This protein binds this small molecule.
Small molecule (SMILES): CC(=O)N[C@H]1[C@H](O[C@H]2[C@H](O)[C@@H](NC(C)=O)CO[C@@H]2CO)O[C@H](CO)[C@@H](O)[C@@H]1O

Sequence of chain 1.A:
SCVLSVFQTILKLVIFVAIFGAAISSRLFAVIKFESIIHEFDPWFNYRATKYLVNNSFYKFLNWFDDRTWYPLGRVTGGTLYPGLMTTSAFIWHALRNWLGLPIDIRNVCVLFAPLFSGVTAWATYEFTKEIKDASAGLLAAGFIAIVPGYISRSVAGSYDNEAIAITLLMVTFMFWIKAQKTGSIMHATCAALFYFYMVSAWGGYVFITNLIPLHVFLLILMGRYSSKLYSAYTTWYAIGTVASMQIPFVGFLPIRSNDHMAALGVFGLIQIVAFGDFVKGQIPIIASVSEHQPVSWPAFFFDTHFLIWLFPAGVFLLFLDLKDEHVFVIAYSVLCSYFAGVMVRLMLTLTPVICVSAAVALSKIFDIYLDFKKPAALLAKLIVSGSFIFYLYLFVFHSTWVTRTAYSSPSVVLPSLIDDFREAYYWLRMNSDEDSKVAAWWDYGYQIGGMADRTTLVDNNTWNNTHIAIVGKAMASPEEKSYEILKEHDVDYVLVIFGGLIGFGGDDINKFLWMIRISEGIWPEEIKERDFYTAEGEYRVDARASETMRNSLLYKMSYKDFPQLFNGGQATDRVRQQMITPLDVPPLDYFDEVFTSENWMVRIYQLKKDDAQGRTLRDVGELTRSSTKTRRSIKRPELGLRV

Binding-site contacts:
Ligand atom C4 contacts residue GLU256 of chain 1.E at 4.3 Å.
Ligand atom O7 contacts residue TYR254 of chain 1.E at 4.1 Å.
Ligand atom C6 contacts residue VAL234 of chain 1.E at 4.3 Å (hydrophobic).
Ligand atom N2 contacts residue ASN336 of chain 1.E at 2.9 Å (h-bond).
Ligand atom C8 contacts residue LEU307 of chain 1.E at 3.6 Å (hydrophobic).
Ligand atom C8 contacts residue ASN336 of chain 1.E at 4.4 Å.
Ligand atom O6 contacts residue GLU256 of chain 1.E at 2.3 Å (salt-bridge).
Ligand atom O6 contacts residue ASN235 of chain 1.E at 4.5 Å.
Ligand atom C7 contacts residue LEU307 of chain 1.E at 3.8 Å (hydrophobic).
Ligand atom C8 contacts residue VAL234 of chain 1.E at 4.1 Å (hydrophobic).
Ligand atom O7 contacts residue ASN336 of chain 1.E at 3.3 Å (h-bond).
Ligand atom C2 contacts residue ASN336 of chain 1.E at 2.5 Å.
Ligand atom C5 contacts residue ASN336 of chain 1.E at 3.7 Å.
Ligand atom C1 contacts residue ASN336 of chain 1.E at 1.4 Å.
Ligand atom C6 contacts residue GLU256 of chain 1.E at 3.2 Å.
Ligand atom C8 contacts residue ARG504 of chain 1.A at 4.0 Å.
Ligand atom C5 contacts residue GLU256 of chain 1.E at 3.8 Å.
Ligand atom O5 contacts residue ASN336 of chain 1.E at 2.4 Å (h-bond).
Ligand atom C7 contacts residue ASN336 of chain 1.E at 3.3 Å.
Ligand atom N2 contacts residue MET505 of chain 1.A at 4.2 Å.
Ligand atom O5 contacts residue GLU256 of chain 1.E at 3.2 Å (salt-bridge).
Ligand atom C8 contacts residue MET505 of chain 1.A at 4.4 Å (hydrophobic).
Ligand atom C6 contacts residue ASN336 of chain 1.E at 4.5 Å.
Ligand atom O7 contacts residue LEU307 of chain 1.E at 3.5 Å.
Ligand atom C1 contacts residue GLU256 of chain 1.E at 4.2 Å.
Ligand atom O6 contacts residue VAL234 of chain 1.E at 4.2 Å.
Ligand atom C4 contacts residue ASN336 of chain 1.E at 4.3 Å.
Ligand atom C1 contacts residue MET505 of chain 1.A at 3.7 Å (hydrophobic).
Ligand atom O7 contacts residue ASN334 of chain 1.E at 4.4 Å.
Ligand atom C3 contacts residue ASN336 of chain 1.E at 3.8 Å.

Sequence of chain 1.E:
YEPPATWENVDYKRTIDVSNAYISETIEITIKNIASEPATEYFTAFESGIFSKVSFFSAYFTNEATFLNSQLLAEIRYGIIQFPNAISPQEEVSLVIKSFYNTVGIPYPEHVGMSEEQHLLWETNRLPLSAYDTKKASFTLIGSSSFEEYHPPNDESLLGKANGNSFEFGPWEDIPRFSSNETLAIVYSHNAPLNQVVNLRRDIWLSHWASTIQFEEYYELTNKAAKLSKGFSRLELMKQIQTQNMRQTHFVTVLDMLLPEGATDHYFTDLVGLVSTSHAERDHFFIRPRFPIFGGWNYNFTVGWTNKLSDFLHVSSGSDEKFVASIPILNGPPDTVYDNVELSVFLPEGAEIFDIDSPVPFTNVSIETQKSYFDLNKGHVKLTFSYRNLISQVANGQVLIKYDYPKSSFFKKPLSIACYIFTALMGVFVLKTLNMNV